Sequence of chain 1.C:
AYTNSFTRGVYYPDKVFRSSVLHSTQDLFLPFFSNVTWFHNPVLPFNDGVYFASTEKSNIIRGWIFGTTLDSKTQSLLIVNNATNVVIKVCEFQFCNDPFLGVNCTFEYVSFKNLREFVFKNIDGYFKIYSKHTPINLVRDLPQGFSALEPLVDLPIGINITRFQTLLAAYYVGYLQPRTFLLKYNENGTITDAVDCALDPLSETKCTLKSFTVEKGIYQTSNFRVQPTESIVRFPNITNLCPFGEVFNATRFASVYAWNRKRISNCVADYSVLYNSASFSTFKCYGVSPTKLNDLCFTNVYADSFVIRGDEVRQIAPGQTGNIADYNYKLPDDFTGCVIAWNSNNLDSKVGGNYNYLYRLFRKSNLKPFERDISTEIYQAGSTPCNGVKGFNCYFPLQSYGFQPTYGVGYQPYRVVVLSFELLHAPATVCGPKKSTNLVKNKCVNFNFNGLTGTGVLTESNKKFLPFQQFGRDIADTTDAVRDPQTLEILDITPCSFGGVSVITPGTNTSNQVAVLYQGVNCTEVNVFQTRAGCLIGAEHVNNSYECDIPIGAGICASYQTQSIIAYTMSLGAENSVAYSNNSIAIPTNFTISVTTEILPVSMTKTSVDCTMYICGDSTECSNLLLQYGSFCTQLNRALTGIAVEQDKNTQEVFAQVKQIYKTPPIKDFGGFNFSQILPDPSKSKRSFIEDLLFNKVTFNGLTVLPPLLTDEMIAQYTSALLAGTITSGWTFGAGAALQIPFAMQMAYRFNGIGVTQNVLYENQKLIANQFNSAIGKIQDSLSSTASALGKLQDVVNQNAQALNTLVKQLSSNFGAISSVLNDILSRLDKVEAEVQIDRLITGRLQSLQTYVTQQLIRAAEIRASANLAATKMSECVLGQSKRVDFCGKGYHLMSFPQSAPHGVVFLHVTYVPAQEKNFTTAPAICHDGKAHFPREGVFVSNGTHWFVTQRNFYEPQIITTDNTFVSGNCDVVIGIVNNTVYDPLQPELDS

Binding-site contacts:
Ligand atom C7 contacts residue THR1100 of chain 1.C at 3.8 Å.
Ligand atom C4 contacts residue HIS1101 of chain 1.C at 4.1 Å.
Ligand atom C4 contacts residue ASN1098 of chain 1.C at 4.2 Å.
Ligand atom O6 contacts residue PHE1103 of chain 1.C at 4.3 Å.
Ligand atom N2 contacts residue THR1100 of chain 1.C at 3.0 Å (h-bond).
Ligand atom C2 contacts residue ASN1098 of chain 1.C at 2.5 Å.
Ligand atom O5 contacts residue PHE1103 of chain 1.C at 3.6 Å.
Ligand atom O5 contacts residue ASN1098 of chain 1.C at 2.3 Å (h-bond).
Ligand atom O7 contacts residue ASN1098 of chain 1.C at 3.5 Å (h-bond).
Ligand atom C1 contacts residue ASN1098 of chain 1.C at 1.4 Å.
Ligand atom C1 contacts residue THR1100 of chain 1.C at 3.9 Å.
Ligand atom C8 contacts residue ASN1098 of chain 1.C at 3.8 Å.
Ligand atom C6 contacts residue HIS1101 of chain 1.C at 4.5 Å.
Ligand atom C1 contacts residue HIS1101 of chain 1.C at 3.7 Å.
Ligand atom O4 contacts residue HIS1101 of chain 1.C at 3.7 Å.
Ligand atom O5 contacts residue HIS1101 of chain 1.C at 4.1 Å.
Ligand atom C3 contacts residue ASN1098 of chain 1.C at 3.8 Å.
Ligand atom O7 contacts residue HIS1101 of chain 1.C at 3.0 Å (h-bond).
Ligand atom C5 contacts residue HIS1101 of chain 1.C at 3.7 Å.
Ligand atom C2 contacts residue HIS1101 of chain 1.C at 4.1 Å.
Ligand atom N2 contacts residue ASN1098 of chain 1.C at 3.0 Å (h-bond).
Ligand atom C3 contacts residue HIS1101 of chain 1.C at 3.7 Å.
Ligand atom C8 contacts residue THR1100 of chain 1.C at 3.8 Å.
Ligand atom C7 contacts residue HIS1101 of chain 1.C at 3.6 Å.
Ligand atom C2 contacts residue THR1100 of chain 1.C at 3.8 Å.
Ligand atom C6 contacts residue PHE1103 of chain 1.C at 3.9 Å (hydrophobic).
Ligand atom C1 contacts residue PHE1103 of chain 1.C at 4.3 Å (hydrophobic).
Ligand atom N2 contacts residue HIS1101 of chain 1.C at 4.3 Å.
Ligand atom C5 contacts residue ASN1098 of chain 1.C at 3.7 Å.
Ligand atom C7 contacts residue ASN1098 of chain 1.C at 3.5 Å.
Ligand atom C8 contacts residue HIS1101 of chain 1.C at 3.9 Å.
Ligand atom C3 contacts residue THR1100 of chain 1.C at 4.1 Å.
Ligand atom C5 contacts residue PHE1103 of chain 1.C at 4.0 Å (hydrophobic).

This small molecule binds to this protein.
Small molecule (SMILES): CC(=O)N[C@H]1[C@H](O[C@H]2[C@H](O)[C@@H](NC(C)=O)CO[C@@H]2CO)O[C@H](CO)[C@@H](O)[C@@H]1O